Sequence of chain 1.B:
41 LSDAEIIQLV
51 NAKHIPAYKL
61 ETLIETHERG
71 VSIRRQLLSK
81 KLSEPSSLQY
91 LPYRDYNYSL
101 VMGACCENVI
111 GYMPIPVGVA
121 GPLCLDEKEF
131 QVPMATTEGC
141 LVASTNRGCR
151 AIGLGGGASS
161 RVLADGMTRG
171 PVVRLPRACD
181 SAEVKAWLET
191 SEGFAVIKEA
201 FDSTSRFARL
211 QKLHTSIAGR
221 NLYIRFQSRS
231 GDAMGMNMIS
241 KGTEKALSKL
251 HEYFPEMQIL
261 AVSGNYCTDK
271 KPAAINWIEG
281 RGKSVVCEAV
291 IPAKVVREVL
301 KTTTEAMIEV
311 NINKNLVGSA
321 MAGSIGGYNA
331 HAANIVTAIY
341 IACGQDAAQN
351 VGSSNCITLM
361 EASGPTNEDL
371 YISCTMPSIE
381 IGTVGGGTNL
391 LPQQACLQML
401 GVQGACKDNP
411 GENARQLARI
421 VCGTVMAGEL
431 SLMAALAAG

A protein and the small-molecule ligand that binds it are described below.
Small molecule (SMILES): CC(C)n1c(/C=C/[C@@H](O)C[C@@H](O)CC(=O)O)c(-c2ccc(F)cc2)c2ccccc21

Sequence of chain 1.A:
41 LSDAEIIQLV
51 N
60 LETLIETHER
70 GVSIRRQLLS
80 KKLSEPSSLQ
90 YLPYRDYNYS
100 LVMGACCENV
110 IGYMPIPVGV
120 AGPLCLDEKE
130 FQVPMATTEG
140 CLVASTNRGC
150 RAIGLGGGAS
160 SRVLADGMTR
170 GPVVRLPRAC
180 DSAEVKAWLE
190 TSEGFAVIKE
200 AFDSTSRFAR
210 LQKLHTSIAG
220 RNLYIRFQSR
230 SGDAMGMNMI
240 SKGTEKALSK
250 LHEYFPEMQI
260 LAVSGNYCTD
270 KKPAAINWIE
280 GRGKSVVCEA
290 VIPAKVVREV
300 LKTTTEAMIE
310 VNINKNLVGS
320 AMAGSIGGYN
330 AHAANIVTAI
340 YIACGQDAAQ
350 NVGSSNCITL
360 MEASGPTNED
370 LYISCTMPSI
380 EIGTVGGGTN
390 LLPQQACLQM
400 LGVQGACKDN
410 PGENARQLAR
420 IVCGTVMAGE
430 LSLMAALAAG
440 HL

Binding-site contacts:
Ligand atom C4 contacts residue ASP269 of chain 1.A at 3.4 Å.
Ligand atom C1 contacts residue ALA330 of chain 1.B at 3.6 Å (hydrophobic).
Ligand atom C1 contacts residue LYS314 of chain 1.B at 3.5 Å.
Ligand atom O1B contacts residue SER263 of chain 1.A at 2.8 Å (h-bond).
Ligand atom C5 contacts residue ASN334 of chain 1.B at 3.8 Å.
Ligand atom O5 contacts residue GLU138 of chain 1.B at 2.7 Å (salt-bridge).
Ligand atom C84 contacts residue VAL262 of chain 1.A at 3.3 Å (hydrophobic).
Ligand atom C9 contacts residue LEU432 of chain 1.B at 3.8 Å (hydrophobic).
Ligand atom O1A contacts residue ALA330 of chain 1.B at 3.9 Å.
Ligand atom C84 contacts residue ARG169 of chain 1.A at 3.6 Å.
Ligand atom O3 contacts residue ASP269 of chain 1.A at 2.8 Å (salt-bridge).
Ligand atom C8 contacts residue LEU432 of chain 1.B at 3.6 Å (hydrophobic).
Ligand atom O1A contacts residue SER263 of chain 1.A at 3.4 Å (h-bond).
Ligand atom O1B contacts residue LYS314 of chain 1.B at 3.5 Å (salt-bridge).
Ligand atom C3 contacts residue ASP269 of chain 1.A at 3.6 Å.
Ligand atom C1 contacts residue SER263 of chain 1.A at 3.4 Å.
Ligand atom C12 contacts residue ALA435 of chain 1.B at 3.7 Å (hydrophobic).
Ligand atom C83 contacts residue VAL262 of chain 1.A at 3.7 Å (hydrophobic).
Ligand atom F1 contacts residue ARG169 of chain 1.A at 3.2 Å.
Ligand atom C85 contacts residue ARG169 of chain 1.A at 3.5 Å.
Ligand atom C15 contacts residue LEU432 of chain 1.B at 3.8 Å (hydrophobic).
Ligand atom C10 contacts residue LEU432 of chain 1.B at 3.5 Å (hydrophobic).
Ligand atom O1B contacts residue ASN265 of chain 1.A at 3.6 Å.
Ligand atom C92 contacts residue CYS140 of chain 1.B at 3.6 Å (hydrophobic).
Ligand atom C2 contacts residue LYS271 of chain 1.A at 3.5 Å.
Ligand atom F1 contacts residue VAL262 of chain 1.A at 2.8 Å.
Ligand atom C6 contacts residue GLU138 of chain 1.B at 3.7 Å.
Ligand atom O1A contacts residue LYS314 of chain 1.B at 2.7 Å (salt-bridge).
Ligand atom O5 contacts residue LYS270 of chain 1.A at 2.8 Å (salt-bridge).
Ligand atom O5 contacts residue ASN334 of chain 1.B at 3.0 Å (h-bond).
Ligand atom C92 contacts residue LEU141 of chain 1.B at 3.6 Å (hydrophobic).
Ligand atom C1 contacts residue LYS271 of chain 1.A at 3.3 Å.
Ligand atom C2 contacts residue ALA330 of chain 1.B at 3.2 Å (hydrophobic).
Ligand atom O3 contacts residue ARG169 of chain 1.A at 3.3 Å (salt-bridge).
Ligand atom C5 contacts residue GLU138 of chain 1.B at 3.6 Å.
Ligand atom O1B contacts residue LYS271 of chain 1.A at 3.0 Å (salt-bridge).
Ligand atom C92 contacts residue GLY139 of chain 1.B at 3.2 Å.
Ligand atom C93 contacts residue HIS331 of chain 1.B at 3.9 Å.
Ligand atom O1B contacts residue ARG169 of chain 1.A at 3.8 Å.
Ligand atom C4 contacts residue ASN334 of chain 1.B at 3.8 Å.